Sequence of chain 1.A:
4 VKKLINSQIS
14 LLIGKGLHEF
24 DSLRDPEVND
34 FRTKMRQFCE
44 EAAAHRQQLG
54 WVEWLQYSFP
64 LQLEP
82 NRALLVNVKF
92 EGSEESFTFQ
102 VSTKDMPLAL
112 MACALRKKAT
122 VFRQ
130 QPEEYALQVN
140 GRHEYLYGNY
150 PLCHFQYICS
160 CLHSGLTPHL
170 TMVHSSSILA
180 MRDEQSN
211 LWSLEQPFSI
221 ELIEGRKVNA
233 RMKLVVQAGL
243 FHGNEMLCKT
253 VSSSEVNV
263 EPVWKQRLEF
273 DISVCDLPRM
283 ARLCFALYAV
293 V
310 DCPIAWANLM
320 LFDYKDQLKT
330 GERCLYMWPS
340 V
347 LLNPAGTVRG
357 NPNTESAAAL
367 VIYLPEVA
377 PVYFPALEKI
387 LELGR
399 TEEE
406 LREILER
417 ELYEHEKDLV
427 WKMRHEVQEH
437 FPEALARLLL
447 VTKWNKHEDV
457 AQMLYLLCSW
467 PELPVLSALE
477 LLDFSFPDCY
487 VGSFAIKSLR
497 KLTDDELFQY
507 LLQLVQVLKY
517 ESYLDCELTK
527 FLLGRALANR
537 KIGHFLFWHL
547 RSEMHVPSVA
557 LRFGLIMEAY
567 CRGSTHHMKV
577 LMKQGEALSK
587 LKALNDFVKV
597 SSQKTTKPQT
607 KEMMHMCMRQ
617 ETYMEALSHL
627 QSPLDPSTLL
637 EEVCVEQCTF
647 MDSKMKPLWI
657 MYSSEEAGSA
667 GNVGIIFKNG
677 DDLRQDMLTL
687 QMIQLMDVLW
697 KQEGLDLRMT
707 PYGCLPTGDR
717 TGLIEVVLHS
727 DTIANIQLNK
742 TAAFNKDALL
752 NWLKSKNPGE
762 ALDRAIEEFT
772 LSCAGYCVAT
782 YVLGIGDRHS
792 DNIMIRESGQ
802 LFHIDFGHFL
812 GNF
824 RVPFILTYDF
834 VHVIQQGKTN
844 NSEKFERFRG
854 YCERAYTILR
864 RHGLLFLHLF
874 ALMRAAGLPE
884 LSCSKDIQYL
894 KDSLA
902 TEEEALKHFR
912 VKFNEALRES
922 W

Binding-site contacts:
Ligand atom C8 contacts residue MET795 of chain 1.A at 3.5 Å (hydrophobic).
Ligand atom N24 contacts residue TRP655 of chain 1.A at 3.4 Å.
Ligand atom N22 contacts residue MET795 of chain 1.A at 3.8 Å.
Ligand atom N21 contacts residue ILE805 of chain 1.A at 3.6 Å.
Ligand atom C14 contacts residue TRP655 of chain 1.A at 3.6 Å (hydrophobic).
Ligand atom C4 contacts residue MET647 of chain 1.A at 3.9 Å (hydrophobic).
Ligand atom C9 contacts residue ILE672 of chain 1.A at 3.6 Å (hydrophobic).
Ligand atom C2 contacts residue MET647 of chain 1.A at 3.5 Å (hydrophobic).
Ligand atom N20 contacts residue VAL723 of chain 1.A at 3.0 Å (h-bond).
Ligand atom C18 contacts residue SER726 of chain 1.A at 3.4 Å.
Ligand atom N21 contacts residue ILE720 of chain 1.A at 3.9 Å.
Ligand atom N27 contacts residue SER726 of chain 1.A at 3.8 Å.
Ligand atom C10 contacts residue ILE672 of chain 1.A at 3.7 Å (hydrophobic).
Ligand atom N29 contacts residue ILE720 of chain 1.A at 3.9 Å.
Ligand atom C3 contacts residue ILE720 of chain 1.A at 3.7 Å (hydrophobic).
Ligand atom C5 contacts residue VAL723 of chain 1.A at 3.4 Å (hydrophobic).
Ligand atom N20 contacts residue VAL722 of chain 1.A at 3.7 Å.
Ligand atom C8 contacts residue TRP655 of chain 1.A at 3.7 Å (hydrophobic).
Ligand atom N24 contacts residue MET795 of chain 1.A at 3.8 Å.
Ligand atom N24 contacts residue SER726 of chain 1.A at 3.6 Å.
Ligand atom C4 contacts residue ILE672 of chain 1.A at 3.7 Å (hydrophobic).
Ligand atom C7 contacts residue ILE672 of chain 1.A at 3.7 Å (hydrophobic).
Ligand atom C3 contacts residue LYS674 of chain 1.A at 3.7 Å.
Ligand atom N25 contacts residue ILE805 of chain 1.A at 3.2 Å.
Ligand atom N20 contacts residue GLU721 of chain 1.A at 3.9 Å.
Ligand atom C5 contacts residue SER726 of chain 1.A at 3.8 Å.
Ligand atom N29 contacts residue GLU721 of chain 1.A at 2.8 Å (salt-bridge).
Ligand atom C16 contacts residue THR645 of chain 1.A at 3.9 Å.
Ligand atom C16 contacts residue TRP655 of chain 1.A at 3.6 Å (hydrophobic).
Ligand atom N27 contacts residue TRP655 of chain 1.A at 3.8 Å.
Ligand atom C11 contacts residue TRP655 of chain 1.A at 3.5 Å (hydrophobic).
Ligand atom N29 contacts residue ILE672 of chain 1.A at 4.0 Å.
Ligand atom C17 contacts residue ASN731 of chain 1.A at 3.5 Å.
Ligand atom N23 contacts residue TRP655 of chain 1.A at 3.8 Å.
Ligand atom N26 contacts residue ILE805 of chain 1.A at 3.9 Å.
Ligand atom N26 contacts residue ILE672 of chain 1.A at 3.7 Å.
Ligand atom C11 contacts residue MET795 of chain 1.A at 3.5 Å (hydrophobic).
Ligand atom C17 contacts residue ASP727 of chain 1.A at 3.4 Å.
Ligand atom C10 contacts residue GLU721 of chain 1.A at 3.8 Å.
Ligand atom C5 contacts residue TRP655 of chain 1.A at 3.9 Å (hydrophobic).

The protein below binds the small molecule below.
Small molecule (SMILES): C[C@@H](c1nc(-c2cnc(N)c(-n3nnc4ccccc43)n2)nn1C)N1CCOCC1